Sequence of chain 1.A:
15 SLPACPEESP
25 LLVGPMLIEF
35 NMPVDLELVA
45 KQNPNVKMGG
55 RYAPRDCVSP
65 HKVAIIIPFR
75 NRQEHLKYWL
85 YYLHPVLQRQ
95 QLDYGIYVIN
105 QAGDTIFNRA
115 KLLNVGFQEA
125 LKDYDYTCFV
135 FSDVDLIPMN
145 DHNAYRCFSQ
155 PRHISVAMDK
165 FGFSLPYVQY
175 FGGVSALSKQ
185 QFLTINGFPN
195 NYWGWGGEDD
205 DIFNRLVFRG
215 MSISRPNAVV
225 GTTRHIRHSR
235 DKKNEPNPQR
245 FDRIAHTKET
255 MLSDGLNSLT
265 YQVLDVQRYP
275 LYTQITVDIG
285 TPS

Binding-site contacts:
Ligand atom C3 contacts residue ASP203 of chain 1.A at 3.4 Å.
Ligand atom O3 contacts residue GLY201 of chain 1.A at 2.7 Å (h-bond).
Ligand atom O5 contacts residue PHE245 of chain 1.A at 3.3 Å.
Ligand atom O3 contacts residue GLY200 of chain 1.A at 3.6 Å.
Ligand atom O3 contacts residue ASP203 of chain 1.A at 2.6 Å (salt-bridge).
Ligand atom C1 contacts residue TYR171 of chain 1.A at 3.7 Å (hydrophobic).
Ligand atom O4 contacts residue ASP203 of chain 1.A at 2.6 Å (salt-bridge).
Ligand atom O2 contacts residue LYS164 of chain 1.A at 3.3 Å (salt-bridge).
Ligand atom O6 contacts residue PHE165 of chain 1.A at 3.6 Å.
Ligand atom O1 contacts residue LYS164 of chain 1.A at 3.9 Å.
Ligand atom O4 contacts residue TRP199 of chain 1.A at 3.7 Å.
Ligand atom N2 contacts residue ASP204 of chain 1.A at 2.8 Å (salt-bridge).
Ligand atom O4 contacts residue GOL1 of chain 1.P at 3.3 Å.
Ligand atom O5 contacts residue TRP199 of chain 1.A at 3.7 Å.
Ligand atom O2 contacts residue PHE165 of chain 1.A at 3.8 Å.
Ligand atom C8 contacts residue PHE245 of chain 1.A at 3.8 Å (hydrophobic).
Ligand atom O3 contacts residue TRP199 of chain 1.A at 3.6 Å.
Ligand atom O4 contacts residue ARG244 of chain 1.A at 3.0 Å (salt-bridge).
Ligand atom C3 contacts residue ASP204 of chain 1.A at 3.8 Å.
Ligand atom O7 contacts residue TRP199 of chain 1.A at 3.8 Å.
Ligand atom C8 contacts residue ASP204 of chain 1.A at 3.5 Å.
Ligand atom C7 contacts residue ASP204 of chain 1.A at 3.6 Å.
Ligand atom C2 contacts residue ASP204 of chain 1.A at 3.7 Å.
Ligand atom C5 contacts residue TYR171 of chain 1.A at 3.7 Å (hydrophobic).
Ligand atom O3 contacts residue ARG244 of chain 1.A at 3.1 Å (salt-bridge).
Ligand atom C4 contacts residue ASP203 of chain 1.A at 3.6 Å.
Ligand atom O6 contacts residue TRP199 of chain 1.A at 3.9 Å.
Ligand atom O7 contacts residue ARG244 of chain 1.A at 2.8 Å (salt-bridge).
Ligand atom C4 contacts residue GOL1 of chain 1.P at 3.8 Å.
Ligand atom C8 contacts residue GLY201 of chain 1.A at 3.6 Å.
Ligand atom C6 contacts residue PHE165 of chain 1.A at 3.5 Å (hydrophobic).
Ligand atom C7 contacts residue ARG244 of chain 1.A at 3.7 Å.
Ligand atom O4 contacts residue TRP199 of chain 1.A at 3.9 Å.
Ligand atom C3 contacts residue TYR171 of chain 1.A at 3.6 Å (hydrophobic).
Ligand atom C7 contacts residue GLY201 of chain 1.A at 3.5 Å.
Ligand atom N2 contacts residue GLY201 of chain 1.A at 3.5 Å (h-bond).
Ligand atom O4 contacts residue TYR174 of chain 1.A at 3.4 Å.
Ligand atom O6 contacts residue TRP199 of chain 1.A at 3.8 Å.
Ligand atom C6 contacts residue TYR174 of chain 1.A at 3.9 Å (hydrophobic).
Ligand atom O3 contacts residue GOL1 of chain 1.P at 3.3 Å.

The small molecule below binds the protein below.
Small molecule (SMILES): CC(=O)N[C@H]1[C@H](OC[C@H]2O[C@@H](O[C@H]3[C@H](O)[C@@H](O)[C@H](O)O[C@@H]3CO)[C@H](O)[C@@H](O[C@@H]3O[C@H](CO)[C@@H](O)[C@H](O)[C@H]3NC(C)=O)[C@H]2O)O[C@H](CO)[C@@H](O)[C@@H]1O